Binding-site contacts:
Ligand atom C4 contacts residue PHE420 of chain 1.A at 3.8 Å (hydrophobic).
Ligand atom C1 contacts residue ASP224 of chain 1.A at 4.1 Å.
Ligand atom C6 contacts residue ARG358 of chain 1.A at 3.5 Å.
Ligand atom O8 contacts residue LEU286 of chain 1.A at 3.0 Å.
Ligand atom O7 contacts residue ARG358 of chain 1.A at 2.8 Å (salt-bridge).
Ligand atom O4 contacts residue ARG95 of chain 1.A at 3.6 Å (salt-bridge).
Ligand atom C5 contacts residue PHE420 of chain 1.A at 3.6 Å (hydrophobic).
Ligand atom C3 contacts residue GLU450 of chain 1.A at 3.3 Å.
Ligand atom O3 contacts residue CA1 of chain 1.B at 2.5 Å.
Ligand atom N9 contacts residue LEU286 of chain 1.A at 4.0 Å.
Ligand atom C1 contacts residue LEU286 of chain 1.A at 4.1 Å (hydrophobic).
Ligand atom C6 contacts residue GLU360 of chain 1.A at 3.2 Å.
Ligand atom C2 contacts residue THR449 of chain 1.A at 4.1 Å.
Ligand atom C7 contacts residue LEU286 of chain 1.A at 3.9 Å (hydrophobic).
Ligand atom C4 contacts residue GLU450 of chain 1.A at 3.0 Å.
Ligand atom C4 contacts residue GLU424 of chain 1.A at 3.3 Å.
Ligand atom O6 contacts residue PRO359 of chain 1.A at 3.6 Å.
Ligand atom O6 contacts residue LEU286 of chain 1.A at 3.5 Å.
Ligand atom O2 contacts residue CA1 of chain 1.B at 2.5 Å.
Ligand atom C3 contacts residue GLU424 of chain 1.A at 3.1 Å.
Ligand atom C8 contacts residue LEU286 of chain 1.A at 3.6 Å (hydrophobic).
Ligand atom O4 contacts residue PHE420 of chain 1.A at 4.1 Å.
Ligand atom O3 contacts residue THR449 of chain 1.A at 3.0 Å (h-bond).
Ligand atom C6 contacts residue PHE420 of chain 1.A at 3.8 Å (hydrophobic).
Ligand atom C7 contacts residue ARG358 of chain 1.A at 3.5 Å.
Ligand atom O8 contacts residue ASP224 of chain 1.A at 3.9 Å.
Ligand atom O2 contacts residue THR449 of chain 1.A at 3.0 Å (h-bond).
Ligand atom O4 contacts residue GLU450 of chain 1.A at 2.7 Å (salt-bridge).
Ligand atom C3 contacts residue CA1 of chain 1.B at 3.3 Å.
Ligand atom O3 contacts residue GLU424 of chain 1.A at 2.7 Å (salt-bridge).
Ligand atom C8 contacts residue ASP224 of chain 1.A at 3.8 Å.
Ligand atom O6 contacts residue ARG358 of chain 1.A at 2.9 Å (salt-bridge).
Ligand atom N9 contacts residue ASP224 of chain 1.A at 3.1 Å (salt-bridge).
Ligand atom O4 contacts residue ILE94 of chain 1.A at 3.8 Å.
Ligand atom C6 contacts residue PRO359 of chain 1.A at 3.9 Å (hydrophobic).
Ligand atom O6 contacts residue GLU360 of chain 1.A at 2.5 Å (salt-bridge).
Ligand atom C2 contacts residue CA1 of chain 1.B at 3.4 Å.
Ligand atom O3 contacts residue GLU360 of chain 1.A at 4.0 Å.
Ligand atom C3 contacts residue THR449 of chain 1.A at 3.4 Å.
Ligand atom C5 contacts residue ARG358 of chain 1.A at 3.9 Å.

The small molecule below binds the protein below.
Small molecule (SMILES): O=C1N[C@@H]2[C@@H](O)[C@@H](O)[C@H](O)[C@@H](CO)N2C1=O

Sequence of chain 1.A:
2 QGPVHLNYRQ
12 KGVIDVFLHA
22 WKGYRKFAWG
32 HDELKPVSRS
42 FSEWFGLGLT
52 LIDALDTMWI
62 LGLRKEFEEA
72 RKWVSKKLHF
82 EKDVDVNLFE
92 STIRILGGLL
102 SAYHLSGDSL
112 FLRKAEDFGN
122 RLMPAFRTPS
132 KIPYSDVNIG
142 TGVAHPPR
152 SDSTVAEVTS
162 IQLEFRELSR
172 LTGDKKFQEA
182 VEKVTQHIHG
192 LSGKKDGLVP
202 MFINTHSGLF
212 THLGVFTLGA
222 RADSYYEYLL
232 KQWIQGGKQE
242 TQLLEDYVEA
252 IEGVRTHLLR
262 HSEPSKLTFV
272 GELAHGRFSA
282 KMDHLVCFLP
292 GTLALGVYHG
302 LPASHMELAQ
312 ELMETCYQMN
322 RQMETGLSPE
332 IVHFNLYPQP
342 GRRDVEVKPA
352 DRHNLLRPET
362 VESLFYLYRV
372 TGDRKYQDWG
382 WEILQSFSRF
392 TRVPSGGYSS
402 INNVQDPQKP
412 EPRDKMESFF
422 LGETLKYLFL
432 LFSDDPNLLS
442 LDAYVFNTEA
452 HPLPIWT